Sequence of chain 1.B:
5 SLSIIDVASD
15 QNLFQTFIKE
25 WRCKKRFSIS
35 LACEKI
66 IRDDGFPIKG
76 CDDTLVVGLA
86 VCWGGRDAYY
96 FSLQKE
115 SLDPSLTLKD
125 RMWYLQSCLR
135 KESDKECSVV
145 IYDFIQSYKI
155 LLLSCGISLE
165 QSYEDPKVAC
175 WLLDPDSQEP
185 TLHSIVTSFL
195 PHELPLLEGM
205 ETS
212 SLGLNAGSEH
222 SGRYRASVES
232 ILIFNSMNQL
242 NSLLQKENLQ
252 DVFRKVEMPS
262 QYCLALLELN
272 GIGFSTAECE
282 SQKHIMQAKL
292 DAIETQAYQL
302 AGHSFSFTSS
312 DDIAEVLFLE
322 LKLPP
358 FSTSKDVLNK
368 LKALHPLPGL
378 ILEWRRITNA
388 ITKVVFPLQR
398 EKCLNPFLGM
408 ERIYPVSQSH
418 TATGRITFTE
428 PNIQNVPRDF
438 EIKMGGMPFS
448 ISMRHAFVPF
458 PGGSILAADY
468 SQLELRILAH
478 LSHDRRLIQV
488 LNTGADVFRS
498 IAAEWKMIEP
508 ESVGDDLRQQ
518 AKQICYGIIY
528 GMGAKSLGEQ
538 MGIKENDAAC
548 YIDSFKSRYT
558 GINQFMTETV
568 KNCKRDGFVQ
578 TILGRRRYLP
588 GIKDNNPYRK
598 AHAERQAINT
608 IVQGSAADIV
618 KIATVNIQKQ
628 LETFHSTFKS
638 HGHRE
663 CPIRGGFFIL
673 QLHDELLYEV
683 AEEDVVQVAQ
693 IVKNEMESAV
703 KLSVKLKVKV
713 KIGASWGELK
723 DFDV

Binding-site contacts:
Ligand atom PG contacts residue MG1 of chain 1.V at 3.4 Å.
Ligand atom O2A contacts residue MG1 of chain 1.V at 2.2 Å.
Ligand atom O1G contacts residue ARG515 of chain 1.B at 2.8 Å (salt-bridge).
Ligand atom PB contacts residue MG1 of chain 1.V at 3.3 Å.
Ligand atom O3A contacts residue LYS519 of chain 1.B at 3.2 Å (salt-bridge).
Ligand atom C3' contacts residue TYR523 of chain 1.B at 3.5 Å (hydrophobic).
Ligand atom PG contacts residue ARG515 of chain 1.B at 3.5 Å.
Ligand atom N2 contacts residue TYR527 of chain 1.B at 3.3 Å.
Ligand atom C5' contacts residue ASP676 of chain 1.B at 3.3 Å.
Ligand atom O3B contacts residue LYS519 of chain 1.B at 2.9 Å (salt-bridge).
Ligand atom C2' contacts residue GLU471 of chain 1.B at 3.4 Å.
Ligand atom PB contacts residue TYR523 of chain 1.B at 3.8 Å.
Ligand atom C4' contacts residue GLU471 of chain 1.B at 3.8 Å.
Ligand atom C2' contacts residue TYR523 of chain 1.B at 3.5 Å (hydrophobic).
Ligand atom PB contacts residue LYS519 of chain 1.B at 3.9 Å.
Ligand atom O2B contacts residue MG1 of chain 1.V at 2.1 Å.
Ligand atom O1B contacts residue PHE495 of chain 1.B at 3.3 Å.
Ligand atom O4' contacts residue ARG422 of chain 1.B at 3.2 Å (salt-bridge).
Ligand atom O2B contacts residue GLN469 of chain 1.B at 3.4 Å (h-bond).
Ligand atom O2B contacts residue TYR467 of chain 1.B at 3.6 Å.
Ligand atom O3A contacts residue MG1 of chain 1.V at 3.8 Å.
Ligand atom O3G contacts residue GLN469 of chain 1.B at 3.8 Å.
Ligand atom PG contacts residue LYS519 of chain 1.B at 3.3 Å.
Ligand atom O1B contacts residue TYR523 of chain 1.B at 2.5 Å (h-bond).
Ligand atom C1' contacts residue GLU471 of chain 1.B at 3.6 Å.
Ligand atom O2A contacts residue ASP676 of chain 1.B at 2.6 Å (salt-bridge).
Ligand atom O1A contacts residue LYS519 of chain 1.B at 2.5 Å (salt-bridge).
Ligand atom O3G contacts residue ARG515 of chain 1.B at 3.1 Å (salt-bridge).
Ligand atom O2G contacts residue ASP466 of chain 1.B at 3.5 Å (salt-bridge).
Ligand atom C1' contacts residue ARG422 of chain 1.B at 3.7 Å.
Ligand atom O3B contacts residue MG1 of chain 1.V at 3.7 Å.
Ligand atom N2 contacts residue ASN606 of chain 1.B at 3.9 Å.
Ligand atom O2G contacts residue MG1 of chain 1.V at 2.1 Å.
Ligand atom O2B contacts residue ASP676 of chain 1.B at 3.2 Å (salt-bridge).
Ligand atom PA contacts residue LYS519 of chain 1.B at 3.5 Å.
Ligand atom O1G contacts residue LYS519 of chain 1.B at 2.5 Å (salt-bridge).
Ligand atom PA contacts residue MG1 of chain 1.V at 3.6 Å.
Ligand atom O3B contacts residue PHE495 of chain 1.B at 3.8 Å.
Ligand atom O2A contacts residue ASP466 of chain 1.B at 3.6 Å (salt-bridge).
Ligand atom PA contacts residue ASP676 of chain 1.B at 3.8 Å.

A small-molecule ligand and the protein it binds are described below.
Small molecule (SMILES): Nc1nc2c(ncn2[C@H]2CC[C@@H](CO[P](=O)(O)O[P](=O)(O)OP(=O)(O)O)O2)c(=O)[nH]1